The protein below binds the small molecule below.
Small molecule (SMILES): O=C(NO)[C@@H](Cc1ccc2ccccc2c1)NS(=O)(=O)c1ccc2ccccc2c1

Sequence of chain 1.B:
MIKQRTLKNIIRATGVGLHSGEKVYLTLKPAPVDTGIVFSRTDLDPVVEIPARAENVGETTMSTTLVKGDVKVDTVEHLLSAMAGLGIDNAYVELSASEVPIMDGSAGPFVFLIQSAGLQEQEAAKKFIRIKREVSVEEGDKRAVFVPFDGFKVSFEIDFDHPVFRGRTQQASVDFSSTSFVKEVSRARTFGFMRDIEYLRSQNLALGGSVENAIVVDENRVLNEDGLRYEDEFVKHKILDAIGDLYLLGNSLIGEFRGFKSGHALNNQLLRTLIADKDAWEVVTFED

Binding-site contacts:
Ligand atom O30 contacts residue ASP241 of chain 1.B at 3.0 Å (salt-bridge).
Ligand atom C7 contacts residue LEU18 of chain 1.B at 3.6 Å (hydrophobic).
Ligand atom C12 contacts residue ASN213 of chain 1.B at 3.8 Å.
Ligand atom C11 contacts residue GLY209 of chain 1.B at 3.7 Å.
Ligand atom C4 contacts residue LEU18 of chain 1.B at 3.6 Å (hydrophobic).
Ligand atom C27 contacts residue ZN1 of chain 1.G at 2.9 Å.
Ligand atom C6 contacts residue LEU18 of chain 1.B at 3.3 Å (hydrophobic).
Ligand atom C24 contacts residue GLY192 of chain 1.B at 3.5 Å.
Ligand atom O14 contacts residue LEU18 of chain 1.B at 3.5 Å.
Ligand atom O28 contacts residue THR190 of chain 1.B at 2.6 Å (h-bond).
Ligand atom O30 contacts residue HIS78 of chain 1.B at 3.3 Å (h-bond).
Ligand atom N29 contacts residue GLU77 of chain 1.B at 3.1 Å (salt-bridge).
Ligand atom O30 contacts residue GLU77 of chain 1.B at 2.5 Å (salt-bridge).
Ligand atom S2 contacts residue LEU18 of chain 1.B at 3.7 Å.
Ligand atom C27 contacts residue THR190 of chain 1.B at 3.3 Å.
Ligand atom C10 contacts residue GLY209 of chain 1.B at 3.7 Å.
Ligand atom O14 contacts residue SER63 of chain 1.B at 3.7 Å.
Ligand atom C3 contacts residue LEU18 of chain 1.B at 3.2 Å (hydrophobic).
Ligand atom O28 contacts residue HIS237 of chain 1.B at 3.0 Å (h-bond).
Ligand atom N29 contacts residue HIS264 of chain 1.B at 3.1 Å (h-bond).
Ligand atom O28 contacts residue ASP241 of chain 1.B at 3.6 Å.
Ligand atom O28 contacts residue ZN1 of chain 1.G at 2.0 Å.
Ligand atom N29 contacts residue ZN1 of chain 1.G at 3.0 Å.
Ligand atom O30 contacts residue ZN1 of chain 1.G at 2.3 Å.
Ligand atom C12 contacts residue LEU18 of chain 1.B at 3.7 Å (hydrophobic).
Ligand atom C19 contacts residue PHE191 of chain 1.B at 3.5 Å (hydrophobic).
Ligand atom O30 contacts residue HIS264 of chain 1.B at 2.9 Å (h-bond).
Ligand atom C23 contacts residue ILE197 of chain 1.B at 3.7 Å (hydrophobic).
Ligand atom C24 contacts residue PHE191 of chain 1.B at 3.5 Å (hydrophobic).
Ligand atom C18 contacts residue PHE191 of chain 1.B at 3.3 Å (hydrophobic).
Ligand atom N1 contacts residue MET62 of chain 1.B at 3.1 Å (h-bond).
Ligand atom C25 contacts residue THR190 of chain 1.B at 3.5 Å.
Ligand atom C23 contacts residue GLY192 of chain 1.B at 3.5 Å.
Ligand atom N29 contacts residue MET62 of chain 1.B at 3.3 Å (h-bond).
Ligand atom C26 contacts residue THR190 of chain 1.B at 3.2 Å.
Ligand atom C18 contacts residue THR190 of chain 1.B at 3.5 Å.
Ligand atom C11 contacts residue ALA214 of chain 1.B at 3.7 Å (hydrophobic).
Ligand atom O28 contacts residue HIS78 of chain 1.B at 3.4 Å (h-bond).
Ligand atom C11 contacts residue ASN213 of chain 1.B at 3.4 Å.
Ligand atom C22 contacts residue ILE197 of chain 1.B at 3.6 Å (hydrophobic).